Sequence of chain 1.E:
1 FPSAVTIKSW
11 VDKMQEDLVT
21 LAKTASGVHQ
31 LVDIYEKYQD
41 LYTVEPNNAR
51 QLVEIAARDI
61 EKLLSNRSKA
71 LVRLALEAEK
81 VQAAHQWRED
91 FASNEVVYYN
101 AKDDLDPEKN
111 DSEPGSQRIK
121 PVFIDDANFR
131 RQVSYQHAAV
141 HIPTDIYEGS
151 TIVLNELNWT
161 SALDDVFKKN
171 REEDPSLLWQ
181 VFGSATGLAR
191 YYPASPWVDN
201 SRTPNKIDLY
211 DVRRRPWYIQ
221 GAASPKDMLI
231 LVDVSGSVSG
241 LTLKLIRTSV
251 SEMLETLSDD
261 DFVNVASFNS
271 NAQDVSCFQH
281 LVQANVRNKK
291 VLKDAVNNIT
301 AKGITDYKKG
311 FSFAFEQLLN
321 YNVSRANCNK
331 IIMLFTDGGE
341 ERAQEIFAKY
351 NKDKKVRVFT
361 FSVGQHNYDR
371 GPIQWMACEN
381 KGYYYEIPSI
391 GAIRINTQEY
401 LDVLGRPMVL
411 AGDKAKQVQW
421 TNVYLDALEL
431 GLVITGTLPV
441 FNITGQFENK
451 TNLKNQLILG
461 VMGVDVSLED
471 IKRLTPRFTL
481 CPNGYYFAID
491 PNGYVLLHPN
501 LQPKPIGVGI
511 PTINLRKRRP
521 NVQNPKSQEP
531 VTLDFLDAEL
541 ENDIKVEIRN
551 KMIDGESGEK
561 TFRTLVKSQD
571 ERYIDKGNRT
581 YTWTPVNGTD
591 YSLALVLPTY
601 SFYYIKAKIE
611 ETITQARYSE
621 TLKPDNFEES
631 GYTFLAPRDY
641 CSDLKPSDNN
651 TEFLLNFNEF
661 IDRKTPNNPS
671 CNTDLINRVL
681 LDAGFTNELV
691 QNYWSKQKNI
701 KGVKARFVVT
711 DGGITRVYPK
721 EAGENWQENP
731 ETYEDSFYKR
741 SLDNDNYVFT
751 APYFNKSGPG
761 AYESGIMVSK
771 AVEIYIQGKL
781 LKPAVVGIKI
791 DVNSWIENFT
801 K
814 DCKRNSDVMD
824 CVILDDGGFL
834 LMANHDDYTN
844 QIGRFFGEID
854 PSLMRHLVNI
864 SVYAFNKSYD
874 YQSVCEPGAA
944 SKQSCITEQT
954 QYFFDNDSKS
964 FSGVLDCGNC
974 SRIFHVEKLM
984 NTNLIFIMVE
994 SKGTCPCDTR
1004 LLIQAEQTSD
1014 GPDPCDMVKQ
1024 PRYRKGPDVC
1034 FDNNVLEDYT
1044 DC

Binding-site contacts:
Ligand atom C2 contacts residue ASN66 of chain 1.E at 2.6 Å.
Ligand atom C8 contacts residue LEU63 of chain 1.E at 3.7 Å (hydrophobic).
Ligand atom O7 contacts residue LEU63 of chain 1.E at 3.7 Å.
Ligand atom C7 contacts residue ASN66 of chain 1.E at 3.8 Å.
Ligand atom O7 contacts residue ASN66 of chain 1.E at 3.7 Å.
Ligand atom N2 contacts residue ASN66 of chain 1.E at 3.3 Å (h-bond).
Ligand atom O5 contacts residue ASN66 of chain 1.E at 2.0 Å (h-bond).
Ligand atom C4 contacts residue ASN66 of chain 1.E at 4.0 Å.
Ligand atom C8 contacts residue ASP59 of chain 1.E at 4.2 Å.
Ligand atom C1 contacts residue LYS62 of chain 1.E at 4.3 Å.
Ligand atom C3 contacts residue ASN66 of chain 1.E at 3.8 Å.
Ligand atom O6 contacts residue ASN66 of chain 1.E at 4.4 Å.
Ligand atom C7 contacts residue LEU63 of chain 1.E at 4.1 Å (hydrophobic).
Ligand atom C1 contacts residue ASN66 of chain 1.E at 1.4 Å.
Ligand atom C5 contacts residue ASN66 of chain 1.E at 3.4 Å.
Ligand atom O7 contacts residue ASP174 of chain 1.E at 4.4 Å.
Ligand atom C6 contacts residue ASN66 of chain 1.E at 4.3 Å.

This protein binds this small molecule.
Small molecule (SMILES): CC(=O)N[C@@H]1[C@@H](O)[C@H](O)[C@@H](CO)O[C@H]1O